Sequence of chain 1.C:
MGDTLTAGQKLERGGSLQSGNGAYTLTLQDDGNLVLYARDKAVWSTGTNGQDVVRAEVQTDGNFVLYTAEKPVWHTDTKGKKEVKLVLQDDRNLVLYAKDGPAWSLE

Binding-site contacts:
Ligand atom O3 contacts residue TYR37 of chain 1.C at 3.5 Å (h-bond).
Ligand atom C2 contacts residue ASP31 of chain 1.C at 3.6 Å.
Ligand atom O3 contacts residue ASP31 of chain 1.C at 3.5 Å (salt-bridge).
Ligand atom O5 contacts residue ASN33 of chain 1.C at 3.6 Å (h-bond).
Ligand atom C2 contacts residue ASN49 of chain 1.C at 4.5 Å.
Ligand atom C4 contacts residue VAL35 of chain 1.C at 4.1 Å (hydrophobic).
Ligand atom C3 contacts residue GLN29 of chain 1.C at 4.0 Å.
Ligand atom O6 contacts residue SER45 of chain 1.C at 4.0 Å.
Ligand atom O2 contacts residue ASN33 of chain 1.C at 3.1 Å (h-bond).
Ligand atom O6 contacts residue ALA42 of chain 1.C at 4.3 Å.
Ligand atom O2 contacts residue ASP31 of chain 1.C at 3.1 Å (salt-bridge).
Ligand atom O4 contacts residue ALA42 of chain 1.C at 4.2 Å.
Ligand atom C4 contacts residue TYR37 of chain 1.C at 3.6 Å (hydrophobic).
Ligand atom O2 contacts residue GLN29 of chain 1.C at 3.6 Å.
Ligand atom C2 contacts residue GLN29 of chain 1.C at 4.3 Å.
Ligand atom C6 contacts residue VAL35 of chain 1.C at 4.0 Å (hydrophobic).
Ligand atom C3 contacts residue ASP31 of chain 1.C at 4.2 Å.
Ligand atom O2 contacts residue VAL35 of chain 1.C at 4.3 Å.
Ligand atom O3 contacts residue GLN29 of chain 1.C at 2.9 Å (h-bond).
Ligand atom C1 contacts residue ASN49 of chain 1.C at 4.1 Å.
Ligand atom C2 contacts residue ASN33 of chain 1.C at 4.1 Å.
Ligand atom O4 contacts residue VAL35 of chain 1.C at 4.0 Å.
Ligand atom C4 contacts residue GLN29 of chain 1.C at 4.4 Å.
Ligand atom O2 contacts residue ASN49 of chain 1.C at 3.7 Å.
Ligand atom C7 contacts residue ASN49 of chain 1.C at 3.8 Å.
Ligand atom C3 contacts residue TYR37 of chain 1.C at 4.1 Å (hydrophobic).
Ligand atom C1 contacts residue ASN33 of chain 1.C at 3.9 Å.
Ligand atom C6 contacts residue ALA42 of chain 1.C at 3.6 Å (hydrophobic).
Ligand atom O4 contacts residue TYR37 of chain 1.C at 2.6 Å (h-bond).

The protein below binds the small molecule below.
Small molecule (SMILES): CO[C@H]1O[C@H](CO)[C@@H](O)[C@H](O)[C@@H]1O